Binding-site contacts:
Ligand atom CAP contacts residue LEU339 of chain 1.A at 4.2 Å (hydrophobic).
Ligand atom CAZ contacts residue GLN336 of chain 1.A at 3.4 Å.
Ligand atom CAJ contacts residue LEU399 of chain 1.A at 3.5 Å (hydrophobic).
Ligand atom CAK contacts residue LEU340 of chain 1.A at 4.3 Å (hydrophobic).
Ligand atom CAI contacts residue GLN336 of chain 1.A at 3.2 Å.
Ligand atom CAV contacts residue GLN336 of chain 1.A at 3.7 Å.
Ligand atom CAA contacts residue LEU402 of chain 1.A at 3.4 Å (hydrophobic).
Ligand atom CAN contacts residue THR343 of chain 1.A at 3.3 Å.
Ligand atom CAB contacts residue LEU399 of chain 1.A at 3.6 Å (hydrophobic).
Ligand atom CAK contacts residue GLN336 of chain 1.A at 3.7 Å.
Ligand atom CBF contacts residue GLN336 of chain 1.A at 4.4 Å.
Ligand atom CAQ contacts residue LEU339 of chain 1.A at 3.9 Å (hydrophobic).
Ligand atom CBC contacts residue GLN336 of chain 1.A at 3.7 Å.
Ligand atom CAQ contacts residue THR343 of chain 1.A at 3.9 Å.
Ligand atom CBA contacts residue LEU402 of chain 1.A at 3.8 Å (hydrophobic).
Ligand atom CAN contacts residue LEU399 of chain 1.A at 4.3 Å (hydrophobic).
Ligand atom CAC contacts residue LEU399 of chain 1.A at 4.2 Å (hydrophobic).
Ligand atom OAG contacts residue GLN336 of chain 1.A at 3.8 Å.
Ligand atom CAP contacts residue THR343 of chain 1.A at 3.3 Å.
Ligand atom CAA contacts residue THR343 of chain 1.A at 3.9 Å.
Ligand atom CAB contacts residue TYR944 of chain 1.A at 3.2 Å (hydrophobic).
Ligand atom CAQ contacts residue LEU340 of chain 1.A at 4.2 Å (hydrophobic).
Ligand atom CAJ contacts residue THR343 of chain 1.A at 3.9 Å.
Ligand atom CAT contacts residue GLN336 of chain 1.A at 4.5 Å.
Ligand atom CBA contacts residue THR343 of chain 1.A at 4.2 Å.
Ligand atom CAO contacts residue THR343 of chain 1.A at 3.9 Å.
Ligand atom CBA contacts residue TYR944 of chain 1.A at 3.7 Å (hydrophobic).
Ligand atom CAB contacts residue LEU402 of chain 1.A at 3.4 Å (hydrophobic).
Ligand atom CAN contacts residue TYR944 of chain 1.A at 3.9 Å (hydrophobic).
Ligand atom CBH contacts residue GLN336 of chain 1.A at 4.3 Å.

Sequence of chain 1.A:
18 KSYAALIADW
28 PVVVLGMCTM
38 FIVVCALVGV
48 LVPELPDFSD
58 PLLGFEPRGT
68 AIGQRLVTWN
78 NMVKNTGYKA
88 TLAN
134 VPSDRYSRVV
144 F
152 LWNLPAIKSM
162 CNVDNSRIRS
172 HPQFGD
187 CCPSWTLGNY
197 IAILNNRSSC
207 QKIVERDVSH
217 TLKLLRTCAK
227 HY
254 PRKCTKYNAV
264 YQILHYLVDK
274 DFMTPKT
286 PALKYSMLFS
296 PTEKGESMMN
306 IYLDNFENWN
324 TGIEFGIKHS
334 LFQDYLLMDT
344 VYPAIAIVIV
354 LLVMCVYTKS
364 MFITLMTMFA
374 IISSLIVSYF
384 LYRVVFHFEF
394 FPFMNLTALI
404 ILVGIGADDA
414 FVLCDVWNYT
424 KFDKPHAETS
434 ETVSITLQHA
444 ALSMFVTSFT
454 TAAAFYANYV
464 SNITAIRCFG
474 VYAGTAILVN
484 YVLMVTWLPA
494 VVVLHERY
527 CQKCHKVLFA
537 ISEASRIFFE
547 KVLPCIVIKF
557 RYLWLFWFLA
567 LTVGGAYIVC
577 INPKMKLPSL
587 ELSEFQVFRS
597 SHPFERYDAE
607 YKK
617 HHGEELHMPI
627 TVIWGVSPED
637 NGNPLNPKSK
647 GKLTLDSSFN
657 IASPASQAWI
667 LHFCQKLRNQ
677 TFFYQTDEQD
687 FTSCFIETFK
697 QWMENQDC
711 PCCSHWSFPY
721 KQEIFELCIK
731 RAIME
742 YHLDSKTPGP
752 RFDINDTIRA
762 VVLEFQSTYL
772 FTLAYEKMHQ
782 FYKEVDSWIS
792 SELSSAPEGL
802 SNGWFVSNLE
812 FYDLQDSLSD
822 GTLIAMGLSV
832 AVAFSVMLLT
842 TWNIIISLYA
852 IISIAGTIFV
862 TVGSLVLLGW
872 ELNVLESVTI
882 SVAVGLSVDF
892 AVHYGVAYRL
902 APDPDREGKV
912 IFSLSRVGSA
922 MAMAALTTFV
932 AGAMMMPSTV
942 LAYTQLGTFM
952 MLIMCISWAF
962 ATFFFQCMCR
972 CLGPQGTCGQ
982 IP

A protein and the small-molecule ligand that binds it are described below.
Small molecule (SMILES): CC(C)CCC[C@@H](C)[C@H]1CC[C@H]2[C@@H]3CC=C4C[C@@H](OC(=O)CCC(=O)O)CC[C@]4(C)[C@H]3CC[C@]12C